A small-molecule ligand and the protein it binds are described below.
Small molecule (SMILES): CC(=O)N[C@@H]1[C@@H](O)[C@H](O)[C@@H](CO)O[C@H]1O

Binding-site contacts:
Ligand atom C4 contacts residue ASN266 of chain 1.A at 4.2 Å.
Ligand atom O6 contacts residue LYS542 of chain 1.C at 3.1 Å (salt-bridge).
Ligand atom C1 contacts residue ASN266 of chain 1.A at 1.4 Å.
Ligand atom O7 contacts residue ASN266 of chain 1.A at 4.4 Å.
Ligand atom C8 contacts residue ASN264 of chain 1.A at 4.4 Å.
Ligand atom C5 contacts residue ASN266 of chain 1.A at 3.7 Å.
Ligand atom C3 contacts residue ASN266 of chain 1.A at 3.8 Å.
Ligand atom C7 contacts residue ASN266 of chain 1.A at 3.8 Å.
Ligand atom C2 contacts residue ASN266 of chain 1.A at 2.4 Å.
Ligand atom O5 contacts residue ASN266 of chain 1.A at 2.4 Å (h-bond).
Ligand atom C6 contacts residue LYS542 of chain 1.C at 4.0 Å.
Ligand atom N2 contacts residue ASN266 of chain 1.A at 2.8 Å (h-bond).

Sequence of chain 1.A:
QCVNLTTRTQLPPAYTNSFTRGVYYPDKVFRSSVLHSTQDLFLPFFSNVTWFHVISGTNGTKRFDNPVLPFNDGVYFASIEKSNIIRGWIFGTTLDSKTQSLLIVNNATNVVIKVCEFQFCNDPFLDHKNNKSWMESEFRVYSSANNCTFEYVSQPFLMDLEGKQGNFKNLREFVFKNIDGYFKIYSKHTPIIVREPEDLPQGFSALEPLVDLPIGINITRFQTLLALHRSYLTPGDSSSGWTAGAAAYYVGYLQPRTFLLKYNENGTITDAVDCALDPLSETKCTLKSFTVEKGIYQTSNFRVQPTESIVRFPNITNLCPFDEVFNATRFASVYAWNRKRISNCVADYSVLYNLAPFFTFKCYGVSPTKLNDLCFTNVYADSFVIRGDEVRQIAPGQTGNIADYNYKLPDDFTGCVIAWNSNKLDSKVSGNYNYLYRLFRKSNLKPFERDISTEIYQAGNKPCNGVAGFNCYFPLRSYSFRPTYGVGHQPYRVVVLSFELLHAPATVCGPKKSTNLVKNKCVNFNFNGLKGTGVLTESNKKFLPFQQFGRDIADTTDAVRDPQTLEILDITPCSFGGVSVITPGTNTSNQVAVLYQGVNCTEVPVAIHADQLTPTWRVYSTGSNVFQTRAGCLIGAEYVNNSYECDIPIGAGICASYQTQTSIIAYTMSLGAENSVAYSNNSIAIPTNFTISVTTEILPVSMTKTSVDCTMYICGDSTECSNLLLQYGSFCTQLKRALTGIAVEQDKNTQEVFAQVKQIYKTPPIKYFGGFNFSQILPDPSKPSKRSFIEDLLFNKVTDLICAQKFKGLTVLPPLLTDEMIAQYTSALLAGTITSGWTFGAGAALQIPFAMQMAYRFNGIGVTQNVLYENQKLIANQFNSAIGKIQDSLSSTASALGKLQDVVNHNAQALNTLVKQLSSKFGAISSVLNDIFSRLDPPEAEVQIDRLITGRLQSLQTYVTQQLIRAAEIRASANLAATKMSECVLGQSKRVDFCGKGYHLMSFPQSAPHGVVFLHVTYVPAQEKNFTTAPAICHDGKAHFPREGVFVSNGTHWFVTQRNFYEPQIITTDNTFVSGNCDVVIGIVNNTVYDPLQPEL

Sequence of chain 1.C:
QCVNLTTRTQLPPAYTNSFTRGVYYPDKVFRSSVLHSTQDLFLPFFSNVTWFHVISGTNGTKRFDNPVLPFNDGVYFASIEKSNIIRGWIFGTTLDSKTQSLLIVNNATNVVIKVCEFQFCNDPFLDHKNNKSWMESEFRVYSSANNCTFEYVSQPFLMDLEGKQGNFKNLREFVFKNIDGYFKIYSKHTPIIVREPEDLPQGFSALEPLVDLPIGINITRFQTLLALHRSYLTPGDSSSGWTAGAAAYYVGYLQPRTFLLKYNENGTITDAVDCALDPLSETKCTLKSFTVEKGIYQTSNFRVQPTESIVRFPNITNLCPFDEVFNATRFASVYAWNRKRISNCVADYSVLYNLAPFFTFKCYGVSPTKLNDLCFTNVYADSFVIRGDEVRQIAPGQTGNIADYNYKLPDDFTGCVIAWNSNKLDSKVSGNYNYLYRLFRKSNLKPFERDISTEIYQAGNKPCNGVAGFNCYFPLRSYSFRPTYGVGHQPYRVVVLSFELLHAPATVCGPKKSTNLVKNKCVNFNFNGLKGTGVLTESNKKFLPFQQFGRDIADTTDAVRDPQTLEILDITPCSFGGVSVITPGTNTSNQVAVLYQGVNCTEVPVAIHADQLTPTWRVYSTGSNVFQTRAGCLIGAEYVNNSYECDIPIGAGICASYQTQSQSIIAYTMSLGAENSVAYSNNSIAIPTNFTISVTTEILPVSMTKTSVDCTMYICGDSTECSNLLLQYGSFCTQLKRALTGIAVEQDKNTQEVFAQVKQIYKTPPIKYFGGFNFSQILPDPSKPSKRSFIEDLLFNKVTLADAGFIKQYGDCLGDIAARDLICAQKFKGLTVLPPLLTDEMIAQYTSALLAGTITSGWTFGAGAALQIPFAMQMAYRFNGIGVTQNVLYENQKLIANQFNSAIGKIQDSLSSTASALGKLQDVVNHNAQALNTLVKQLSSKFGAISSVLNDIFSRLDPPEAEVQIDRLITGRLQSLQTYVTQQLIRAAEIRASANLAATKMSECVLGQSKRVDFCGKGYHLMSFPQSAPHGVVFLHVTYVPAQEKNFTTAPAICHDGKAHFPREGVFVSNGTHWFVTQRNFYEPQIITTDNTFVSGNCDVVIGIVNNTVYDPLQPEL